A small-molecule ligand and the protein it binds are described below.
Small molecule (SMILES): COc1cc2ncc(-c3cccc(N[C@@H]4CCNC4)n3)n2cc1-c1cnn(C)c1

Sequence of chain 1.A:
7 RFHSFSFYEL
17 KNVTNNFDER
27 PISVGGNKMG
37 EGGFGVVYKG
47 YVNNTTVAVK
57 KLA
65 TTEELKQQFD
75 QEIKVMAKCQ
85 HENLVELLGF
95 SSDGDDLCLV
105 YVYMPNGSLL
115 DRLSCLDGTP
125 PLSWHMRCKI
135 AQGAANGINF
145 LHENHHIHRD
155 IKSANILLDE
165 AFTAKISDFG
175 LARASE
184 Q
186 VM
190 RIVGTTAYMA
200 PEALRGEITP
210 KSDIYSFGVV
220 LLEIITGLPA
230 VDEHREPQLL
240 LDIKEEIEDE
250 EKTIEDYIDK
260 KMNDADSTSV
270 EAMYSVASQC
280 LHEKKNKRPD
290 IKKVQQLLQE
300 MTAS

Binding-site contacts:
Ligand atom C15 contacts residue MET35 of chain 1.A at 3.4 Å (hydrophobic).
Ligand atom O02 contacts residue MET35 of chain 1.A at 3.5 Å (h-bond).
Ligand atom C25 contacts residue GLY38 of chain 1.A at 3.6 Å.
Ligand atom N23 contacts residue ASP172 of chain 1.A at 2.9 Å (salt-bridge).
Ligand atom N06 contacts residue TYR107 of chain 1.A at 3.6 Å.
Ligand atom C28 contacts residue ASP172 of chain 1.A at 3.4 Å.
Ligand atom C04 contacts residue MET108 of chain 1.A at 3.3 Å (hydrophobic).
Ligand atom N23 contacts residue VAL43 of chain 1.A at 3.6 Å.
Ligand atom C03 contacts residue MET35 of chain 1.A at 3.6 Å (hydrophobic).
Ligand atom C07 contacts residue VAL106 of chain 1.A at 3.5 Å (hydrophobic).
Ligand atom C21 contacts residue ASP172 of chain 1.A at 3.6 Å.
Ligand atom C08 contacts residue LEU161 of chain 1.A at 3.3 Å (hydrophobic).
Ligand atom N16 contacts residue MET35 of chain 1.A at 3.7 Å.
Ligand atom C01 contacts residue MET108 of chain 1.A at 3.5 Å (hydrophobic).
Ligand atom N14 contacts residue MET35 of chain 1.A at 3.5 Å (h-bond).
Ligand atom C08 contacts residue ALA54 of chain 1.A at 3.6 Å (hydrophobic).
Ligand atom C18 contacts residue LEU161 of chain 1.A at 3.4 Å (hydrophobic).
Ligand atom N09 contacts residue LEU161 of chain 1.A at 3.5 Å.
Ligand atom N16 contacts residue GLY36 of chain 1.A at 3.5 Å.
Ligand atom N27 contacts residue ASN159 of chain 1.A at 3.0 Å (h-bond).
Ligand atom C01 contacts residue TYR107 of chain 1.A at 3.7 Å (hydrophobic).
Ligand atom C19 contacts residue TYR105 of chain 1.A at 3.4 Å (hydrophobic).
Ligand atom C04 contacts residue MET35 of chain 1.A at 3.7 Å (hydrophobic).
Ligand atom C26 contacts residue ALA158 of chain 1.A at 3.6 Å (hydrophobic).
Ligand atom C15 contacts residue ASP115 of chain 1.A at 3.4 Å.
Ligand atom C01 contacts residue GLY111 of chain 1.A at 3.6 Å.
Ligand atom C26 contacts residue ASP172 of chain 1.A at 3.3 Å.
Ligand atom C25 contacts residue ASP172 of chain 1.A at 3.7 Å.
Ligand atom N27 contacts residue ASP172 of chain 1.A at 2.5 Å (salt-bridge).
Ligand atom N06 contacts residue ALA54 of chain 1.A at 3.6 Å.
Ligand atom C26 contacts residue ASN159 of chain 1.A at 3.2 Å.
Ligand atom N29 contacts residue LEU161 of chain 1.A at 3.5 Å.
Ligand atom N06 contacts residue MET108 of chain 1.A at 2.9 Å (h-bond).
Ligand atom C20 contacts residue TYR105 of chain 1.A at 3.3 Å (hydrophobic).
Ligand atom C22 contacts residue ASP172 of chain 1.A at 3.7 Å.
Ligand atom C28 contacts residue ALA158 of chain 1.A at 3.5 Å (hydrophobic).
Ligand atom C07 contacts residue ALA54 of chain 1.A at 3.3 Å (hydrophobic).
Ligand atom C24 contacts residue VAL43 of chain 1.A at 3.6 Å (hydrophobic).
Ligand atom N27 contacts residue ALA158 of chain 1.A at 2.9 Å (h-bond).
Ligand atom C26 contacts residue GLY38 of chain 1.A at 3.7 Å.